Sequence of chain 1.A:
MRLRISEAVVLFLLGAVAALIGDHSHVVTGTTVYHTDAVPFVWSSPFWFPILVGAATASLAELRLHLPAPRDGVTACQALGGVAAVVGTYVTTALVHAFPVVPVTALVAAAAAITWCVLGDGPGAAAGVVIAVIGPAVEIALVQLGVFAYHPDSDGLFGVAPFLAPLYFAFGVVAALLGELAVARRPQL

Binding-site contacts:
Ligand atom C33 contacts residue SER59 of chain 1.A at 3.4 Å.
Ligand atom C24 contacts residue TYR168 of chain 1.A at 3.8 Å (hydrophobic).
Ligand atom C31 contacts residue ALA55 of chain 1.A at 4.4 Å (hydrophobic).
Ligand atom C32 contacts residue ALA56 of chain 1.A at 4.4 Å (hydrophobic).
Ligand atom C26 contacts residue ILE131 of chain 1.A at 4.1 Å (hydrophobic).
Ligand atom C29 contacts residue ALA56 of chain 1.A at 4.0 Å (hydrophobic).
Ligand atom C25 contacts residue TYR168 of chain 1.A at 3.5 Å (hydrophobic).
Ligand atom C23 contacts residue TYR168 of chain 1.A at 3.5 Å (hydrophobic).
Ligand atom C22 contacts residue PHE49 of chain 1.A at 4.5 Å (hydrophobic).
Ligand atom C31 contacts residue ALA56 of chain 1.A at 4.3 Å (hydrophobic).
Ligand atom C22 contacts residue LEU52 of chain 1.A at 4.0 Å (hydrophobic).
Ligand atom C21 contacts residue TRP48 of chain 1.A at 4.3 Å (hydrophobic).
Ligand atom C25 contacts residue VAL53 of chain 1.A at 4.3 Å (hydrophobic).
Ligand atom C24 contacts residue LEU52 of chain 1.A at 4.1 Å (hydrophobic).
Ligand atom C33 contacts residue ALA55 of chain 1.A at 4.2 Å (hydrophobic).
Ligand atom C29 contacts residue ILE134 of chain 1.A at 4.4 Å (hydrophobic).
Ligand atom C21 contacts residue LEU142 of chain 1.A at 3.8 Å (hydrophobic).
Ligand atom C23 contacts residue GLU139 of chain 1.A at 4.3 Å.
Ligand atom C26 contacts residue TYR168 of chain 1.A at 4.1 Å (hydrophobic).
Ligand atom C28 contacts residue ILE134 of chain 1.A at 3.7 Å (hydrophobic).
Ligand atom C21 contacts residue GLU139 of chain 1.A at 4.0 Å.
Ligand atom C30 contacts residue LEU52 of chain 1.A at 4.3 Å (hydrophobic).
Ligand atom C32 contacts residue SER59 of chain 1.A at 4.3 Å.
Ligand atom C23 contacts residue PHE49 of chain 1.A at 4.1 Å (hydrophobic).
Ligand atom C23 contacts residue LEU52 of chain 1.A at 4.4 Å (hydrophobic).
Ligand atom C21 contacts residue PHE49 of chain 1.A at 3.8 Å (hydrophobic).
Ligand atom C27 contacts residue ALA56 of chain 1.A at 4.5 Å (hydrophobic).
Ligand atom C22 contacts residue GLU139 of chain 1.A at 4.1 Å.
Ligand atom C21 contacts residue PHE148 of chain 1.A at 4.2 Å (hydrophobic).
Ligand atom C22 contacts residue VAL138 of chain 1.A at 4.0 Å (hydrophobic).
Ligand atom C31 contacts residue LEU52 of chain 1.A at 4.1 Å (hydrophobic).
Ligand atom C26 contacts residue GLY135 of chain 1.A at 4.2 Å.
Ligand atom C22 contacts residue LEU142 of chain 1.A at 3.6 Å (hydrophobic).
Ligand atom C28 contacts residue ILE131 of chain 1.A at 4.1 Å (hydrophobic).
Ligand atom C28 contacts residue VAL138 of chain 1.A at 4.1 Å (hydrophobic).
Ligand atom C27 contacts residue VAL138 of chain 1.A at 4.5 Å (hydrophobic).
Ligand atom C24 contacts residue VAL138 of chain 1.A at 4.0 Å (hydrophobic).

The protein below binds the small molecule below.
Small molecule (SMILES): CCCCCCCCCCCCC(=O)O